Sequence of chain 1.A:
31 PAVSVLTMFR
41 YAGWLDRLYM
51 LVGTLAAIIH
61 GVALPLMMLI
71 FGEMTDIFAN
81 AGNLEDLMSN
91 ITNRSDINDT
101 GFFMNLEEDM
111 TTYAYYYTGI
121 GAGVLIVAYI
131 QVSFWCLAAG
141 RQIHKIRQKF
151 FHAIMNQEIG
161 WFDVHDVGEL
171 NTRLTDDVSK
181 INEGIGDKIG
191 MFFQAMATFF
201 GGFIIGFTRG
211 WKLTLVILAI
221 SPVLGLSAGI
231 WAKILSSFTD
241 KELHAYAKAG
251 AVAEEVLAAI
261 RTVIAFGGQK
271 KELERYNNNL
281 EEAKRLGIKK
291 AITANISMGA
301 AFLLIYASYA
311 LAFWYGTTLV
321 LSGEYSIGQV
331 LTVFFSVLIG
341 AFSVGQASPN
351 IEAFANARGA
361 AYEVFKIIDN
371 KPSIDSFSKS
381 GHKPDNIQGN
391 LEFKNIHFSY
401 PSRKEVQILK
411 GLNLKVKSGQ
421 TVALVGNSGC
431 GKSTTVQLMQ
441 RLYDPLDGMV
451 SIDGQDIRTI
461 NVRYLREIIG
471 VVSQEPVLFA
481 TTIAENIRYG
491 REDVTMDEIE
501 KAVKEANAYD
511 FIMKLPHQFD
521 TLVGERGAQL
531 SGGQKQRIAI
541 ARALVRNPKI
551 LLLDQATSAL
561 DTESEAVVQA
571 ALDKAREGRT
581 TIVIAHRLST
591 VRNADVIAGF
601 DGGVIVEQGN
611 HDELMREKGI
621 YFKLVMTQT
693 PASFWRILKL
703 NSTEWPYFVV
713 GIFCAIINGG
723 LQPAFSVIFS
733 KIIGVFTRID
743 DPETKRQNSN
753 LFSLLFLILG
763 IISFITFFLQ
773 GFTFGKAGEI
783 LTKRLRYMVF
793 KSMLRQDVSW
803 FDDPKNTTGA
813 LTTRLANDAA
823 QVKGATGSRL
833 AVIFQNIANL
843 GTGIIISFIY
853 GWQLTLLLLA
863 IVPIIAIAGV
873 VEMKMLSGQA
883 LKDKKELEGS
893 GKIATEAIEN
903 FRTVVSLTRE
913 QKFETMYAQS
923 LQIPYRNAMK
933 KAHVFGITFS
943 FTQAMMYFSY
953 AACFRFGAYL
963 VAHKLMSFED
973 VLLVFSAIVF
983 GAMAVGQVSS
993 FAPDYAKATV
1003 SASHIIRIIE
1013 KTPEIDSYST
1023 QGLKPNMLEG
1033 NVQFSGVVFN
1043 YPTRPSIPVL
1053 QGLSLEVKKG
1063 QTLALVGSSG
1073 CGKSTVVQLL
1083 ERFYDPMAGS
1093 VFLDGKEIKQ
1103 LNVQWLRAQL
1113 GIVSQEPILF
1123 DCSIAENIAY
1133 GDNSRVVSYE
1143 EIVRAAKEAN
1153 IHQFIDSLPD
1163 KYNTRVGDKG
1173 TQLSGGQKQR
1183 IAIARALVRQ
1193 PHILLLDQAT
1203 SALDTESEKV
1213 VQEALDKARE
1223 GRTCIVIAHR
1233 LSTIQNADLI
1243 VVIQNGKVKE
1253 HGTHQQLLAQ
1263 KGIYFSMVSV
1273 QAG

The small molecule below binds the protein below.
Small molecule (SMILES): CC(C)CCC[C@@H](C)[C@H]1CC[C@H]2[C@@H]3CC=C4C[C@@H](O)CC[C@]4(C)[C@H]3CC[C@]12C

Binding-site contacts:
Ligand atom C27 contacts residue ALA307 of chain 1.A at 3.6 Å (hydrophobic).
Ligand atom C19 contacts residue SER755 of chain 1.A at 3.2 Å.
Ligand atom C25 contacts residue ILE220 of chain 1.A at 4.0 Å (hydrophobic).
Ligand atom C6 contacts residue TRP314 of chain 1.A at 4.2 Å (hydrophobic).
Ligand atom C2 contacts residue LEU756 of chain 1.A at 4.3 Å (hydrophobic).
Ligand atom C22 contacts residue LEU311 of chain 1.A at 4.3 Å (hydrophobic).
Ligand atom C8 contacts residue TRP314 of chain 1.A at 4.2 Å (hydrophobic).
Ligand atom C10 contacts residue SER755 of chain 1.A at 4.3 Å.
Ligand atom C24 contacts residue LEU311 of chain 1.A at 4.2 Å (hydrophobic).
Ligand atom C27 contacts residue SER308 of chain 1.A at 3.7 Å.
Ligand atom C18 contacts residue TRP314 of chain 1.A at 4.5 Å (hydrophobic).
Ligand atom C16 contacts residue LEU311 of chain 1.A at 4.4 Å (hydrophobic).
Ligand atom C20 contacts residue LEU759 of chain 1.A at 4.4 Å (hydrophobic).
Ligand atom C4 contacts residue ASN752 of chain 1.A at 4.1 Å.
Ligand atom C23 contacts residue ALA307 of chain 1.A at 4.3 Å (hydrophobic).
Ligand atom C11 contacts residue SER755 of chain 1.A at 4.4 Å.
Ligand atom O1 contacts residue ASN752 of chain 1.A at 4.0 Å.
Ligand atom C2 contacts residue ASN752 of chain 1.A at 3.8 Å.
Ligand atom C18 contacts residue LEU311 of chain 1.A at 3.7 Å (hydrophobic).
Ligand atom C19 contacts residue TRP314 of chain 1.A at 3.6 Å (hydrophobic).
Ligand atom C1 contacts residue SER755 of chain 1.A at 4.1 Å.
Ligand atom C12 contacts residue LEU759 of chain 1.A at 3.6 Å (hydrophobic).
Ligand atom C15 contacts residue TRP314 of chain 1.A at 4.0 Å (hydrophobic).
Ligand atom C27 contacts residue ILE220 of chain 1.A at 3.7 Å (hydrophobic).
Ligand atom C7 contacts residue TRP314 of chain 1.A at 4.2 Å (hydrophobic).
Ligand atom C18 contacts residue ALA310 of chain 1.A at 4.3 Å (hydrophobic).
Ligand atom C1 contacts residue LEU756 of chain 1.A at 4.1 Å (hydrophobic).
Ligand atom C21 contacts residue LEU759 of chain 1.A at 3.7 Å (hydrophobic).
Ligand atom C26 contacts residue LEU304 of chain 1.A at 4.3 Å (hydrophobic).
Ligand atom C2 contacts residue SER755 of chain 1.A at 4.3 Å.
Ligand atom C24 contacts residue ILE220 of chain 1.A at 4.4 Å (hydrophobic).